The small molecule below binds the protein below.
Small molecule (SMILES): CC(=O)N[C@@H]1[C@@H](O)[C@H](O)[C@@H](CO)O[C@H]1O

Binding-site contacts:
Ligand atom C4 contacts residue ASN327 of chain 1.B at 4.2 Å.
Ligand atom O3 contacts residue SER355 of chain 1.B at 4.3 Å.
Ligand atom C8 contacts residue PHE322 of chain 1.B at 3.7 Å (hydrophobic).
Ligand atom C5 contacts residue ASN327 of chain 1.B at 3.7 Å.
Ligand atom C7 contacts residue ASP323 of chain 1.B at 4.2 Å.
Ligand atom C1 contacts residue ASN327 of chain 1.B at 1.4 Å.
Ligand atom O7 contacts residue ASP323 of chain 1.B at 2.9 Å (salt-bridge).
Ligand atom C8 contacts residue VAL351 of chain 1.B at 4.4 Å (hydrophobic).
Ligand atom O3 contacts residue VAL351 of chain 1.B at 4.0 Å.
Ligand atom C3 contacts residue ASN327 of chain 1.B at 3.8 Å.
Ligand atom O5 contacts residue ASN327 of chain 1.B at 2.4 Å (h-bond).
Ligand atom O7 contacts residue ASN327 of chain 1.B at 2.8 Å (h-bond).
Ligand atom C2 contacts residue ASN327 of chain 1.B at 2.5 Å.
Ligand atom C7 contacts residue ASN327 of chain 1.B at 3.1 Å.
Ligand atom C8 contacts residue LEU352 of chain 1.B at 4.2 Å (hydrophobic).
Ligand atom C8 contacts residue PHE326 of chain 1.B at 3.9 Å (hydrophobic).
Ligand atom C8 contacts residue ASP323 of chain 1.B at 4.1 Å.
Ligand atom N2 contacts residue ASN327 of chain 1.B at 2.9 Å (h-bond).
Ligand atom C8 contacts residue ASN327 of chain 1.B at 4.3 Å.

Sequence of chain 1.B:
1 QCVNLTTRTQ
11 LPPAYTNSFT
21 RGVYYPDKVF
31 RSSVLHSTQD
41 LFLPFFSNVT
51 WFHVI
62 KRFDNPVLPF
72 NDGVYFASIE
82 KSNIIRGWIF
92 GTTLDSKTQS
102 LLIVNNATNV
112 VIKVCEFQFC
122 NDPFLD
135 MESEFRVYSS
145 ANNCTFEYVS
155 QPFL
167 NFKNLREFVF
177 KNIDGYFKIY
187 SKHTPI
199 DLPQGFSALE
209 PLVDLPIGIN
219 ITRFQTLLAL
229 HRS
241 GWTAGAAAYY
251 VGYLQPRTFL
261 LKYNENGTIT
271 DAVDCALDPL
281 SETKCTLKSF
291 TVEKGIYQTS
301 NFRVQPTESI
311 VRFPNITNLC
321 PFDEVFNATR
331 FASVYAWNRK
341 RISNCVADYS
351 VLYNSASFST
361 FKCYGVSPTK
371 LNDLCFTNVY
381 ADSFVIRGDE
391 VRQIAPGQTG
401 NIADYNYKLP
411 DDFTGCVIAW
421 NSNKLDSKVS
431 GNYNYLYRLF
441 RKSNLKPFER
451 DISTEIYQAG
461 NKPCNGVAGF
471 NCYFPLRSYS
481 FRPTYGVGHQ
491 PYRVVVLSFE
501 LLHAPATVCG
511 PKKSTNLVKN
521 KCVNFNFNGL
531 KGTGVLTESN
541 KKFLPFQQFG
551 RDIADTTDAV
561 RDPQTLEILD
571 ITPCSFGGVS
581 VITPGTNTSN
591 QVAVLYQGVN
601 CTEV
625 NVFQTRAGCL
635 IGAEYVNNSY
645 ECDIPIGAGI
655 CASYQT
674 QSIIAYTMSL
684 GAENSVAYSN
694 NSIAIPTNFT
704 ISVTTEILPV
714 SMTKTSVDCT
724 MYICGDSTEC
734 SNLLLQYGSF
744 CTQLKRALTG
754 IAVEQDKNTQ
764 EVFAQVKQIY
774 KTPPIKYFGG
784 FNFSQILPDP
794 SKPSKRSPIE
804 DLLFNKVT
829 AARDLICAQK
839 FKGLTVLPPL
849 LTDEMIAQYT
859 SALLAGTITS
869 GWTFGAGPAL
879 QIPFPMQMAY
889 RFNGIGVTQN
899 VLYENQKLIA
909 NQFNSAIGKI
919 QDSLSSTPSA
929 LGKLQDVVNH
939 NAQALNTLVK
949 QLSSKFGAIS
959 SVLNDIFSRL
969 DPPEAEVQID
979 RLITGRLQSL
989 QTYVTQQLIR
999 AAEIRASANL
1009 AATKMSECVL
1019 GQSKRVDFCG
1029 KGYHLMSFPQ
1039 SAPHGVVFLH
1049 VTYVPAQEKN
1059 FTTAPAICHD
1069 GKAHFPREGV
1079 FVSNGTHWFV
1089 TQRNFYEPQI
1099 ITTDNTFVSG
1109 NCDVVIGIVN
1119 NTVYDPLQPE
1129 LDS